Sequence of chain 2.A:
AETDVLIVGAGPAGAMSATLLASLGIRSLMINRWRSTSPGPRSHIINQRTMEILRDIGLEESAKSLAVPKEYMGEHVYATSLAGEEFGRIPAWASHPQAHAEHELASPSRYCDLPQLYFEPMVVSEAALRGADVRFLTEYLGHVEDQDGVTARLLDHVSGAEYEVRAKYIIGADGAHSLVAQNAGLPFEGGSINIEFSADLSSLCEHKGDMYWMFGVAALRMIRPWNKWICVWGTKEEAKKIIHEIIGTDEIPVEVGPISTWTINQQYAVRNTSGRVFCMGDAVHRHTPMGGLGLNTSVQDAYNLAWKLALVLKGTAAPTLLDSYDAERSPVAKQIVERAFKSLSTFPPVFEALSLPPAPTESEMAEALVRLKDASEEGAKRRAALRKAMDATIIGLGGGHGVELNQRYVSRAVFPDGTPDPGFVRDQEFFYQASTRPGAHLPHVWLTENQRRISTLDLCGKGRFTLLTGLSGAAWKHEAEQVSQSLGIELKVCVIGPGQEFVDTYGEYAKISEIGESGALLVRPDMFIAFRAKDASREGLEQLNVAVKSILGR

Binding-site contacts:
Ligand atom CAG contacts residue HIS48 of chain 2.A at 3.7 Å.
Ligand atom CAG contacts residue ILE49 of chain 2.A at 4.0 Å (hydrophobic).
Ligand atom CAE contacts residue GLY427 of chain 2.A at 4.0 Å.
Ligand atom CAL contacts residue TRP225 of chain 2.A at 4.1 Å (hydrophobic).
Ligand atom CAI contacts residue TRP225 of chain 2.A at 3.9 Å (hydrophobic).
Ligand atom CAD contacts residue MET321 of chain 2.A at 4.3 Å (hydrophobic).
Ligand atom CAK contacts residue PRO320 of chain 2.A at 4.3 Å (hydrophobic).
Ligand atom CAH contacts residue MET223 of chain 2.A at 4.1 Å (hydrophobic).
Ligand atom CAK contacts residue HIS48 of chain 2.A at 3.7 Å.
Ligand atom CAD contacts residue TRP225 of chain 2.A at 4.3 Å (hydrophobic).
Ligand atom CAF contacts residue MET321 of chain 2.A at 3.8 Å (hydrophobic).
Ligand atom CAE contacts residue MET223 of chain 2.A at 4.0 Å (hydrophobic).
Ligand atom CAI contacts residue PRO320 of chain 2.A at 3.4 Å (hydrophobic).
Ligand atom CAF contacts residue GLY322 of chain 2.A at 3.4 Å.
Ligand atom CAC contacts residue ALA240 of chain 2.A at 4.1 Å (hydrophobic).
Ligand atom CAD contacts residue PRO320 of chain 2.A at 3.7 Å (hydrophobic).
Ligand atom CAF contacts residue GLY427 of chain 2.A at 3.3 Å.
Ligand atom CAE contacts residue GLY322 of chain 2.A at 3.9 Å.
Ligand atom CAG contacts residue MET223 of chain 2.A at 3.6 Å (hydrophobic).
Ligand atom CAM contacts residue PRO320 of chain 2.A at 4.1 Å (hydrophobic).
Ligand atom CAL contacts residue PRO320 of chain 2.A at 4.0 Å (hydrophobic).
Ligand atom CAK contacts residue MET223 of chain 2.A at 3.7 Å (hydrophobic).
Ligand atom CAM contacts residue MET223 of chain 2.A at 4.1 Å (hydrophobic).
Ligand atom OAA contacts residue HIS48 of chain 2.A at 2.9 Å (h-bond).
Ligand atom CAI contacts residue MET321 of chain 2.A at 3.5 Å (hydrophobic).
Ligand atom CAG contacts residue PRO320 of chain 2.A at 4.2 Å (hydrophobic).
Ligand atom CAF contacts residue TRP97 of chain 2.A at 4.3 Å (hydrophobic).
Ligand atom CAF contacts residue GLY323 of chain 2.A at 4.2 Å.
Ligand atom CAB contacts residue VAL253 of chain 2.A at 3.7 Å (hydrophobic).
Ligand atom CAF contacts residue LEU428 of chain 2.A at 3.9 Å (hydrophobic).
Ligand atom OAA contacts residue MET223 of chain 2.A at 3.9 Å.
Ligand atom CAJ contacts residue MET321 of chain 2.A at 3.4 Å (hydrophobic).
Ligand atom CAJ contacts residue TRP225 of chain 2.A at 4.3 Å (hydrophobic).
Ligand atom CAE contacts residue TRP97 of chain 2.A at 3.5 Å (hydrophobic).
Ligand atom CAE contacts residue GLY323 of chain 2.A at 3.9 Å.
Ligand atom CAF contacts residue PRO320 of chain 2.A at 3.5 Å (hydrophobic).
Ligand atom CAJ contacts residue PRO320 of chain 2.A at 3.7 Å (hydrophobic).
Ligand atom CAE contacts residue PRO320 of chain 2.A at 3.8 Å (hydrophobic).
Ligand atom CAC contacts residue VAL253 of chain 2.A at 3.8 Å (hydrophobic).
Ligand atom CAG contacts residue TRP97 of chain 2.A at 4.2 Å (hydrophobic).

This protein binds this small molecule.
Small molecule (SMILES): Oc1ccccc1-c1ccccc1